A small-molecule ligand and the protein it binds are described below.
Small molecule (SMILES): O=C(O)/C=C/C(=O)O

Binding-site contacts:
Ligand atom C6 contacts residue MET236 of chain 1.A at 4.0 Å (hydrophobic).
Ligand atom O8 contacts residue MET375 of chain 1.A at 4.0 Å.
Ligand atom C4 contacts residue FAD1 of chain 1.G at 3.3 Å.
Ligand atom C contacts residue GLY547 of chain 1.A at 3.9 Å.
Ligand atom O contacts residue ARG544 of chain 1.A at 2.8 Å (salt-bridge).
Ligand atom O7 contacts residue ASP378 of chain 1.A at 3.9 Å.
Ligand atom O7 contacts residue FAD1 of chain 1.G at 3.6 Å.
Ligand atom C6 contacts residue HIS365 of chain 1.A at 3.7 Å.
Ligand atom C5 contacts residue HIS365 of chain 1.A at 3.9 Å.
Ligand atom O8 contacts residue THR377 of chain 1.A at 3.5 Å.
Ligand atom C contacts residue GLY546 of chain 1.A at 3.9 Å.
Ligand atom C4 contacts residue MET236 of chain 1.A at 3.7 Å (hydrophobic).
Ligand atom C contacts residue ARG544 of chain 1.A at 3.6 Å.
Ligand atom O8 contacts residue ASP378 of chain 1.A at 2.7 Å (salt-bridge).
Ligand atom O7 contacts residue MET236 of chain 1.A at 3.8 Å.
Ligand atom OXT contacts residue ARG544 of chain 1.A at 2.8 Å (salt-bridge).
Ligand atom O contacts residue HIS504 of chain 1.A at 2.9 Å (h-bond).
Ligand atom C6 contacts residue MET375 of chain 1.A at 3.7 Å (hydrophobic).
Ligand atom C6 contacts residue ASP378 of chain 1.A at 3.6 Å.
Ligand atom O7 contacts residue THR377 of chain 1.A at 2.6 Å (h-bond).
Ligand atom C5 contacts residue MET375 of chain 1.A at 3.8 Å (hydrophobic).
Ligand atom C contacts residue HIS504 of chain 1.A at 4.1 Å.
Ligand atom OXT contacts residue ARG402 of chain 1.A at 4.0 Å.
Ligand atom OXT contacts residue FAD1 of chain 1.G at 2.9 Å.
Ligand atom O7 contacts residue MET375 of chain 1.A at 3.8 Å.
Ligand atom OXT contacts residue GLY547 of chain 1.A at 2.9 Å (h-bond).
Ligand atom O contacts residue ARG402 of chain 1.A at 3.0 Å (salt-bridge).
Ligand atom O7 contacts residue ALA169 of chain 1.A at 4.0 Å.
Ligand atom C contacts residue ARG402 of chain 1.A at 3.4 Å.
Ligand atom C contacts residue FAD1 of chain 1.G at 3.3 Å.
Ligand atom O8 contacts residue ARG402 of chain 1.A at 3.5 Å (salt-bridge).
Ligand atom C6 contacts residue THR377 of chain 1.A at 3.5 Å.
Ligand atom C6 contacts residue ARG402 of chain 1.A at 3.7 Å.
Ligand atom C4 contacts residue ARG402 of chain 1.A at 3.1 Å.
Ligand atom O contacts residue FAD1 of chain 1.G at 3.3 Å.
Ligand atom C5 contacts residue FAD1 of chain 1.G at 3.5 Å.
Ligand atom C5 contacts residue ARG402 of chain 1.A at 3.2 Å.
Ligand atom OXT contacts residue GLY546 of chain 1.A at 3.3 Å.
Ligand atom O8 contacts residue HIS365 of chain 1.A at 2.8 Å (h-bond).
Ligand atom O7 contacts residue GLY170 of chain 1.A at 2.9 Å (h-bond).

Sequence of chain 1.A:
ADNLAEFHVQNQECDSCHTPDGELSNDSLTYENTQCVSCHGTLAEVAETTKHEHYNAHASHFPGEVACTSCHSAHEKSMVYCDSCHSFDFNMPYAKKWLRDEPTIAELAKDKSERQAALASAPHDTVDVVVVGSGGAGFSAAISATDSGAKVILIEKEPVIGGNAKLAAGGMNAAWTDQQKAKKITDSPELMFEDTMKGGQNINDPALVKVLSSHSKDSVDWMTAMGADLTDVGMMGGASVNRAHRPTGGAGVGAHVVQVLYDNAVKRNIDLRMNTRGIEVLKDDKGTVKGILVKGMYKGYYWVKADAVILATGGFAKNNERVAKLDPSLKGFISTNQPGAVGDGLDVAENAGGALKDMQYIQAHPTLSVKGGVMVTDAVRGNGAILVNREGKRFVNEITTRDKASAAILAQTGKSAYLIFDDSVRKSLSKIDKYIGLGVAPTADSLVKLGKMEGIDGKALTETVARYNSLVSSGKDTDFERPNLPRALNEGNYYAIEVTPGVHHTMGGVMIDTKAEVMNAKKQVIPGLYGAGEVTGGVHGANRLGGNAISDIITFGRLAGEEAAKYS